Binding-site contacts:
Ligand atom O1 contacts residue HIS227 of chain 1.B at 2.4 Å (h-bond).
Ligand atom C4 contacts residue TRP122 of chain 1.B at 3.6 Å (hydrophobic).
Ligand atom O3 contacts residue HIS227 of chain 1.B at 3.1 Å (h-bond).
Ligand atom P1 contacts residue ASN182 of chain 1.B at 4.3 Å.
Ligand atom P1 contacts residue HIS227 of chain 1.B at 3.1 Å.
Ligand atom C3 contacts residue SER87 of chain 1.B at 3.8 Å.
Ligand atom C5 contacts residue TRP122 of chain 1.B at 3.8 Å (hydrophobic).
Ligand atom O1 contacts residue ASN182 of chain 1.B at 4.4 Å.
Ligand atom O3 contacts residue HIS84 of chain 1.B at 4.5 Å.
Ligand atom O2 contacts residue FE1 of chain 1.O at 4.1 Å.
Ligand atom O3 contacts residue HIS86 of chain 1.B at 3.3 Å (h-bond).
Ligand atom C3 contacts residue ASP88 of chain 1.B at 3.5 Å.
Ligand atom N1 contacts residue TRP122 of chain 1.B at 4.3 Å.
Ligand atom O4 contacts residue HIS227 of chain 1.B at 3.5 Å.
Ligand atom O3 contacts residue ASP202 of chain 1.B at 3.2 Å (salt-bridge).
Ligand atom P1 contacts residue ASP88 of chain 1.B at 4.5 Å.
Ligand atom O3 contacts residue FE1 of chain 1.O at 3.9 Å.
Ligand atom P1 contacts residue FE1 of chain 1.N at 3.2 Å.
Ligand atom N1 contacts residue ASP88 of chain 1.B at 4.4 Å.
Ligand atom O4 contacts residue ASP88 of chain 1.B at 3.2 Å (salt-bridge).
Ligand atom O3 contacts residue ASN182 of chain 1.B at 2.9 Å (h-bond).
Ligand atom O3 contacts residue FE1 of chain 1.N at 2.2 Å.
Ligand atom C4 contacts residue SER87 of chain 1.B at 4.2 Å.
Ligand atom O2 contacts residue FE1 of chain 1.N at 3.7 Å.
Ligand atom C2 contacts residue TRP122 of chain 1.B at 4.0 Å (hydrophobic).
Ligand atom P1 contacts residue HIS86 of chain 1.B at 4.3 Å.
Ligand atom C4 contacts residue ASP88 of chain 1.B at 4.2 Å.
Ligand atom O4 contacts residue ASP202 of chain 1.B at 3.3 Å (salt-bridge).
Ligand atom O4 contacts residue HIS228 of chain 1.B at 3.2 Å (h-bond).
Ligand atom O2 contacts residue ASP88 of chain 1.B at 3.7 Å.
Ligand atom O4 contacts residue FE1 of chain 1.O at 2.3 Å.
Ligand atom O2 contacts residue HIS86 of chain 1.B at 4.0 Å.
Ligand atom O4 contacts residue FE1 of chain 1.N at 3.8 Å.
Ligand atom C4 contacts residue HIS86 of chain 1.B at 3.7 Å.
Ligand atom P1 contacts residue FE1 of chain 1.O at 3.5 Å.
Ligand atom C5 contacts residue GLY52 of chain 1.B at 3.1 Å.
Ligand atom P1 contacts residue ASP202 of chain 1.B at 3.7 Å.

This protein binds this small molecule.
Small molecule (SMILES): C[N+](C)(C)CCOP(=O)(O)O

Sequence of chain 1.B:
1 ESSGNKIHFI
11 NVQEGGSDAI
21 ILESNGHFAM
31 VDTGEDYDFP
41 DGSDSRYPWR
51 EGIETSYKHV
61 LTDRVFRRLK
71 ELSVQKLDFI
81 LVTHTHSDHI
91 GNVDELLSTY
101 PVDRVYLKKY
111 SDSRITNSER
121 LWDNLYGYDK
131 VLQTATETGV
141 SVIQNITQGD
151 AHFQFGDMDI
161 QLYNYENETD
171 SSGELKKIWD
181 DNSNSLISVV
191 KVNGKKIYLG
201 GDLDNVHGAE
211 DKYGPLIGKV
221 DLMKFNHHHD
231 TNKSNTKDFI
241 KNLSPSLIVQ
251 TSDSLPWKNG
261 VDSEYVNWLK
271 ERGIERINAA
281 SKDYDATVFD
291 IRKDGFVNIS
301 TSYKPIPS